Sequence of chain 5.A:
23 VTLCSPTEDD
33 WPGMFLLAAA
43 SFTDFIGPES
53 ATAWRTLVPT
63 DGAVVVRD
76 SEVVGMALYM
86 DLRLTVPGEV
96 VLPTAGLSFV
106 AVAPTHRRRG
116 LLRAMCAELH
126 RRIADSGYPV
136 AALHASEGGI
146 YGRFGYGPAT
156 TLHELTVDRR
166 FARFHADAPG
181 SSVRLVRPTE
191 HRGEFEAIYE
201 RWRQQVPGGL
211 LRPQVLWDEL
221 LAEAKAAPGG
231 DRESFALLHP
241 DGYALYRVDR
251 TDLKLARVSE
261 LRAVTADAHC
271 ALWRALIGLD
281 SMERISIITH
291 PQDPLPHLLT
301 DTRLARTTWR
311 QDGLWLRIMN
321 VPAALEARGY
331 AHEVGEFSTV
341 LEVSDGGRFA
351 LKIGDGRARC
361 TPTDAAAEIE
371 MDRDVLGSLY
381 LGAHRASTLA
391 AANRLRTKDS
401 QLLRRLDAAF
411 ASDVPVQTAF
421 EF

Binding-site contacts:
Ligand atom C8 contacts residue PHE104 of chain 5.A at 3.3 Å (hydrophobic).
Ligand atom C2 contacts residue PHE422 of chain 5.A at 4.1 Å (hydrophobic).
Ligand atom C3 contacts residue PHE422 of chain 5.A at 3.4 Å (hydrophobic).
Ligand atom F1 contacts residue LEU83 of chain 5.A at 4.1 Å.
Ligand atom C11 contacts residue TRP56 of chain 5.A at 3.5 Å (hydrophobic).
Ligand atom C6 contacts residue TRP56 of chain 5.A at 3.6 Å (hydrophobic).
Ligand atom C10 contacts residue VAL60 of chain 5.A at 3.7 Å (hydrophobic).
Ligand atom C8 contacts residue TRP56 of chain 5.A at 4.1 Å (hydrophobic).
Ligand atom C7 contacts residue TRP56 of chain 5.A at 3.9 Å (hydrophobic).
Ligand atom C12 contacts residue ILE48 of chain 5.A at 3.7 Å (hydrophobic).
Ligand atom C10 contacts residue TRP56 of chain 5.A at 3.8 Å (hydrophobic).
Ligand atom N1 contacts residue TRP56 of chain 5.A at 3.5 Å.
Ligand atom C8 contacts residue ALA53 of chain 5.A at 3.7 Å (hydrophobic).
Ligand atom C10 contacts residue ARG57 of chain 5.A at 3.9 Å.
Ligand atom N1 contacts residue PHE422 of chain 5.A at 4.0 Å.
Ligand atom C9 contacts residue ARG57 of chain 5.A at 4.0 Å.
Ligand atom C11 contacts residue MET85 of chain 5.A at 3.8 Å (hydrophobic).
Ligand atom N1 contacts residue ILE48 of chain 5.A at 4.2 Å.
Ligand atom F1 contacts residue TRP33 of chain 5.A at 3.3 Å.
Ligand atom F1 contacts residue ALA53 of chain 5.A at 3.3 Å.
Ligand atom N2 contacts residue SER103 of chain 5.A at 3.1 Å (h-bond).
Ligand atom C5 contacts residue PHE422 of chain 5.A at 3.5 Å (hydrophobic).
Ligand atom F1 contacts residue ARG57 of chain 5.A at 2.9 Å.
Ligand atom C9 contacts residue ALA53 of chain 5.A at 3.5 Å (hydrophobic).
Ligand atom C4 contacts residue PHE422 of chain 5.A at 3.7 Å (hydrophobic).
Ligand atom C10 contacts residue LEU83 of chain 5.A at 3.7 Å (hydrophobic).
Ligand atom C9 contacts residue TRP56 of chain 5.A at 4.0 Å (hydrophobic).
Ligand atom N2 contacts residue PHE422 of chain 5.A at 4.0 Å.
Ligand atom C6 contacts residue PHE104 of chain 5.A at 4.0 Å (hydrophobic).
Ligand atom C11 contacts residue LEU83 of chain 5.A at 3.8 Å (hydrophobic).
Ligand atom C5 contacts residue SER103 of chain 5.A at 3.5 Å.
Ligand atom C12 contacts residue TRP56 of chain 5.A at 3.5 Å (hydrophobic).
Ligand atom C6 contacts residue SER103 of chain 5.A at 4.0 Å.
Ligand atom C7 contacts residue PHE104 of chain 5.A at 3.2 Å (hydrophobic).
Ligand atom C2 contacts residue GLU421 of chain 5.A at 4.0 Å.
Ligand atom N1 contacts residue SER103 of chain 5.A at 3.8 Å.
Ligand atom C13 contacts residue TRP56 of chain 5.A at 3.6 Å (hydrophobic).
Ligand atom C13 contacts residue ILE48 of chain 5.A at 3.7 Å (hydrophobic).
Ligand atom C9 contacts residue LEU83 of chain 5.A at 4.0 Å (hydrophobic).
Ligand atom N2 contacts residue TRP56 of chain 5.A at 3.7 Å.

A small-molecule ligand and the protein it binds are described below.
Small molecule (SMILES): Fc1ccc(NN=Cc2ccc(Cl)cc2)cc1